The protein below binds the small molecule below.
Small molecule (SMILES): CO[P](=O)(O)O[C@H]1[C@@H](O)[C@H](n2ccc(=O)[nH]c2=O)O[C@@H]1COP(=O)(O)O

Sequence of chain 16.A:
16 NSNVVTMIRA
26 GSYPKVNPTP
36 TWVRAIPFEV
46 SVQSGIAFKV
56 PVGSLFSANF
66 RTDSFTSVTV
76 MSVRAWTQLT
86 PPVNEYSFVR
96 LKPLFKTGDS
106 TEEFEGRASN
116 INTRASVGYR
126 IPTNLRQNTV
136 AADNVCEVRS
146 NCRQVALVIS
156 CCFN

Sequence of chain 11.A:
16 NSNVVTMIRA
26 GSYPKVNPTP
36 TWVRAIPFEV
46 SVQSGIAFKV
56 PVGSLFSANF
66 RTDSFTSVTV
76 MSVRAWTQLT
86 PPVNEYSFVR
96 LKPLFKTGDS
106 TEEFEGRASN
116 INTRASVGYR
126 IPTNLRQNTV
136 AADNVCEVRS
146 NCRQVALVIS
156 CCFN

Binding-site contacts:
Ligand atom O4 contacts residue SER17 of chain 16.A at 3.2 Å.
Ligand atom C4' contacts residue ARG125 of chain 11.A at 4.4 Å.
Ligand atom C5 contacts residue THR21 of chain 16.A at 4.3 Å.
Ligand atom O2 contacts residue ASN16 of chain 16.A at 2.5 Å (h-bond).
Ligand atom P contacts residue ILE23 of chain 16.A at 4.4 Å.
Ligand atom C1' contacts residue ARG125 of chain 11.A at 4.2 Å.
Ligand atom N3 contacts residue SER17 of chain 16.A at 4.3 Å.
Ligand atom C5 contacts residue ARG125 of chain 11.A at 3.5 Å.
Ligand atom C2 contacts residue ARG125 of chain 11.A at 3.8 Å.
Ligand atom OP3 contacts residue ILE23 of chain 16.A at 4.2 Å.
Ligand atom O3' contacts residue ARG125 of chain 11.A at 4.0 Å.
Ligand atom OP2 contacts residue ILE23 of chain 16.A at 4.5 Å.
Ligand atom N3 contacts residue ARG125 of chain 11.A at 3.6 Å (salt-bridge).
Ligand atom C5' contacts residue ARG125 of chain 11.A at 4.1 Å.
Ligand atom P contacts residue ARG125 of chain 11.A at 3.7 Å.
Ligand atom OP1 contacts residue ARG131 of chain 11.A at 3.4 Å (salt-bridge).
Ligand atom C2 contacts residue ASN16 of chain 16.A at 3.0 Å.
Ligand atom C4 contacts residue SER17 of chain 16.A at 4.1 Å.
Ligand atom C5' contacts residue SER77 of chain 11.A at 4.4 Å.
Ligand atom O4 contacts residue THR21 of chain 16.A at 3.9 Å.
Ligand atom OP1 contacts residue ILE23 of chain 16.A at 3.9 Å.
Ligand atom O5' contacts residue ARG125 of chain 11.A at 3.0 Å (salt-bridge).
Ligand atom O2 contacts residue ARG125 of chain 11.A at 3.9 Å.
Ligand atom C2' contacts residue ARG125 of chain 11.A at 3.6 Å.
Ligand atom OP2 contacts residue ARG131 of chain 11.A at 3.7 Å.
Ligand atom OP3 contacts residue ARG125 of chain 11.A at 2.8 Å.
Ligand atom O5' contacts residue ARG131 of chain 11.A at 2.6 Å (salt-bridge).
Ligand atom O4 contacts residue ARG125 of chain 11.A at 3.8 Å.
Ligand atom C3' contacts residue ARG125 of chain 11.A at 3.3 Å.
Ligand atom N1 contacts residue ASN16 of chain 16.A at 4.4 Å.
Ligand atom C6 contacts residue ARG125 of chain 11.A at 3.5 Å.
Ligand atom P contacts residue ARG131 of chain 11.A at 3.5 Å.
Ligand atom C4 contacts residue ASN16 of chain 16.A at 4.1 Å.
Ligand atom OP2 contacts residue SER77 of chain 11.A at 4.1 Å.
Ligand atom N1 contacts residue ARG125 of chain 11.A at 3.7 Å.
Ligand atom C5' contacts residue MET76 of chain 11.A at 4.3 Å (hydrophobic).
Ligand atom C4 contacts residue ARG125 of chain 11.A at 3.5 Å.
Ligand atom OP1 contacts residue ARG125 of chain 11.A at 2.9 Å (salt-bridge).
Ligand atom C5' contacts residue ARG131 of chain 11.A at 3.2 Å.
Ligand atom N3 contacts residue ASN16 of chain 16.A at 2.9 Å (h-bond).